Sequence of chain 2.B:
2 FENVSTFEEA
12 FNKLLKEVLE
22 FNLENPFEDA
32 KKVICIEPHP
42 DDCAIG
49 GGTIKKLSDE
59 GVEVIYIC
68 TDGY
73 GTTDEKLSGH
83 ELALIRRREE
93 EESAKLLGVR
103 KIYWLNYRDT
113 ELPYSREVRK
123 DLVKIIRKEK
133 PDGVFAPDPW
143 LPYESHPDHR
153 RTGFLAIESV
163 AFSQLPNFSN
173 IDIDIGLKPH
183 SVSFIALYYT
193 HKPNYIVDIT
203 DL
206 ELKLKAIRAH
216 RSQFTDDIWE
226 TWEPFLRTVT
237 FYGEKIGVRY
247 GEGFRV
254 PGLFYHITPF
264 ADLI

Sequence of chain 3.B:
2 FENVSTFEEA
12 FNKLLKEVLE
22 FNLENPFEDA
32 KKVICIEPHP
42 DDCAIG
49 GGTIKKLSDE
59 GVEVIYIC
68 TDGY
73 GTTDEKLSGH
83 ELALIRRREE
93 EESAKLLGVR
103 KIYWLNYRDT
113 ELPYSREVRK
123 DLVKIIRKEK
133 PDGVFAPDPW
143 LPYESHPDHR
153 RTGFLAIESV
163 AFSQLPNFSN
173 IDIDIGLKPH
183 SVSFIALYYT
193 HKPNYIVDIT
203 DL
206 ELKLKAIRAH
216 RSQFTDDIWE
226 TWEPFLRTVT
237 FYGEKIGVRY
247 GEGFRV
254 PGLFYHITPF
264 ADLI

Binding-site contacts:
Ligand atom CAA contacts residue VAL234 of chain 2.B at 4.0 Å (hydrophobic).
Ligand atom CAF contacts residue PHE230 of chain 2.B at 4.2 Å (hydrophobic).
Ligand atom OAB contacts residue PRO262 of chain 3.B at 4.0 Å.
Ligand atom CAD contacts residue VAL234 of chain 2.B at 4.1 Å (hydrophobic).
Ligand atom OAB contacts residue TYR191 of chain 2.B at 3.8 Å.
Ligand atom CAA contacts residue TYR238 of chain 2.B at 3.6 Å (hydrophobic).
Ligand atom CAF contacts residue ILE46 of chain 2.B at 3.8 Å (hydrophobic).
Ligand atom CAD contacts residue TYR191 of chain 2.B at 3.6 Å (hydrophobic).
Ligand atom CAC contacts residue THR235 of chain 2.B at 4.3 Å.
Ligand atom CAC contacts residue GLU248 of chain 2.B at 4.1 Å.
Ligand atom CAC contacts residue GLY47 of chain 2.B at 3.6 Å.
Ligand atom CAE contacts residue THR235 of chain 2.B at 4.0 Å.
Ligand atom CAC contacts residue TYR238 of chain 2.B at 4.0 Å (hydrophobic).
Ligand atom OAB contacts residue VAL234 of chain 2.B at 3.5 Å.
Ligand atom CAA contacts residue LYS208 of chain 2.B at 3.6 Å.
Ligand atom CAG contacts residue GLY47 of chain 2.B at 4.3 Å.
Ligand atom CAF contacts residue LEU231 of chain 2.B at 3.5 Å (hydrophobic).
Ligand atom CAE contacts residue ILE46 of chain 2.B at 3.1 Å (hydrophobic).
Ligand atom CAE contacts residue LYS208 of chain 2.B at 3.4 Å.
Ligand atom CAE contacts residue LEU231 of chain 2.B at 4.5 Å (hydrophobic).
Ligand atom CAE contacts residue VAL234 of chain 2.B at 3.5 Å (hydrophobic).
Ligand atom CAG contacts residue LEU231 of chain 2.B at 3.9 Å (hydrophobic).
Ligand atom CAG contacts residue TYR191 of chain 2.B at 4.3 Å (hydrophobic).
Ligand atom CAC contacts residue LYS208 of chain 2.B at 3.4 Å.
Ligand atom CAG contacts residue VAL234 of chain 2.B at 3.7 Å (hydrophobic).
Ligand atom CAC contacts residue VAL234 of chain 2.B at 3.8 Å (hydrophobic).
Ligand atom CAF contacts residue VAL234 of chain 2.B at 3.6 Å (hydrophobic).
Ligand atom CAD contacts residue PHE230 of chain 2.B at 3.9 Å (hydrophobic).
Ligand atom CAG contacts residue LYS208 of chain 2.B at 4.4 Å.
Ligand atom CAA contacts residue GLY247 of chain 2.B at 3.1 Å.
Ligand atom CAC contacts residue ILE46 of chain 2.B at 3.6 Å (hydrophobic).
Ligand atom OAB contacts residue ILE260 of chain 3.B at 2.8 Å (h-bond).
Ligand atom CAD contacts residue ILE46 of chain 2.B at 4.0 Å (hydrophobic).
Ligand atom OAB contacts residue PHE230 of chain 2.B at 4.3 Å.
Ligand atom CAA contacts residue GLU248 of chain 2.B at 3.5 Å.
Ligand atom CAG contacts residue ILE46 of chain 2.B at 3.0 Å (hydrophobic).
Ligand atom CAD contacts residue ILE260 of chain 3.B at 3.4 Å (hydrophobic).
Ligand atom CAA contacts residue THR235 of chain 2.B at 3.2 Å.

The protein below binds the small molecule below.
Small molecule (SMILES): CCCCCCO